Sequence of chain 1.A:
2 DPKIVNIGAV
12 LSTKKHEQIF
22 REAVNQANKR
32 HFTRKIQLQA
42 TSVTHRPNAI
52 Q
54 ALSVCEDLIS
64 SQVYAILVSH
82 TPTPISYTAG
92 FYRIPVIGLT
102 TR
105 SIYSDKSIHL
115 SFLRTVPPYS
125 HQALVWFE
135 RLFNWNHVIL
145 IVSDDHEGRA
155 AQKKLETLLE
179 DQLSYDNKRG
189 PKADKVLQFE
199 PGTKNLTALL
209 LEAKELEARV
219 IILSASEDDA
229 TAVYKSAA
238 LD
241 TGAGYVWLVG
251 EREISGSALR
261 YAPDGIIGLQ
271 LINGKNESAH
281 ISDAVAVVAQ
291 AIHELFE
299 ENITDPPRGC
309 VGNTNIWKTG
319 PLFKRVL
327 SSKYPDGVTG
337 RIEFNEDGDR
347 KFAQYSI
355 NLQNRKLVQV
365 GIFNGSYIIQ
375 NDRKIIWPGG

This protein binds this small molecule.
Small molecule (SMILES): CC(=O)N[C@H]1[C@H](O[C@H]2[C@H](O)[C@@H](NC(C)=O)CO[C@@H]2CO)O[C@H](CO)[C@@H](O[C@@H]2O[C@H](CO)[C@@H](O)[C@H](O)[C@@H]2O)[C@@H]1O

Binding-site contacts:
Ligand atom N2 contacts residue SER370 of chain 1.A at 4.5 Å.
Ligand atom O6 contacts residue ILE373 of chain 1.A at 4.4 Å.
Ligand atom C1 contacts residue SER370 of chain 1.A at 3.8 Å.
Ligand atom C4 contacts residue ASN368 of chain 1.A at 4.2 Å.
Ligand atom O5 contacts residue TYR371 of chain 1.A at 4.1 Å.
Ligand atom C6 contacts residue TYR371 of chain 1.A at 3.8 Å (hydrophobic).
Ligand atom C7 contacts residue TYR371 of chain 1.A at 4.1 Å (hydrophobic).
Ligand atom C1 contacts residue ASN368 of chain 1.A at 1.4 Å.
Ligand atom O7 contacts residue TYR371 of chain 1.A at 4.0 Å.
Ligand atom C5 contacts residue ASN368 of chain 1.A at 3.6 Å.
Ligand atom N2 contacts residue ASN368 of chain 1.A at 2.8 Å (h-bond).
Ligand atom C8 contacts residue ARG337 of chain 1.A at 4.3 Å.
Ligand atom O5 contacts residue ILE373 of chain 1.A at 4.2 Å.
Ligand atom C7 contacts residue ASN368 of chain 1.A at 3.3 Å.
Ligand atom O7 contacts residue ASN368 of chain 1.A at 3.4 Å (h-bond).
Ligand atom O5 contacts residue ASN368 of chain 1.A at 2.4 Å (h-bond).
Ligand atom C8 contacts residue ASN368 of chain 1.A at 3.8 Å.
Ligand atom C2 contacts residue ASN368 of chain 1.A at 2.3 Å.
Ligand atom C8 contacts residue TYR371 of chain 1.A at 3.4 Å (hydrophobic).
Ligand atom C3 contacts residue ASN368 of chain 1.A at 3.7 Å.
Ligand atom C5 contacts residue SER370 of chain 1.A at 4.3 Å.
Ligand atom O5 contacts residue SER370 of chain 1.A at 4.4 Å.
Ligand atom C5 contacts residue TYR371 of chain 1.A at 3.9 Å (hydrophobic).